Binding-site contacts:
Ligand atom C6 contacts residue SER27 of chain 24.A at 3.9 Å.
Ligand atom C3 contacts residue LEU81 of chain 3.A at 4.1 Å (hydrophobic).
Ligand atom C9 contacts residue SER27 of chain 24.A at 3.6 Å.
Ligand atom C6 contacts residue DIE1 of chain 3.I at 0.6 Å.
Ligand atom C10 contacts residue ARG59 of chain 24.A at 3.2 Å.
Ligand atom C9 contacts residue DIE1 of chain 3.I at 1.4 Å.
Ligand atom C9 contacts residue GLU63 of chain 3.A at 4.4 Å.
Ligand atom C10 contacts residue ALA55 of chain 24.A at 3.9 Å (hydrophobic).
Ligand atom C9 contacts residue ARG59 of chain 3.A at 3.9 Å.
Ligand atom C10 contacts residue ARG59 of chain 3.A at 3.6 Å.
Ligand atom C5 contacts residue TYR28 of chain 24.A at 4.0 Å (hydrophobic).
Ligand atom C2 contacts residue DIE1 of chain 3.I at 0.8 Å.
Ligand atom C7 contacts residue TYR28 of chain 3.A at 4.3 Å (hydrophobic).
Ligand atom C3 contacts residue LEU81 of chain 24.A at 3.9 Å (hydrophobic).
Ligand atom O1 contacts residue ARG59 of chain 3.A at 3.1 Å.
Ligand atom C4 contacts residue LEU81 of chain 24.A at 4.1 Å (hydrophobic).
Ligand atom C1 contacts residue LEU24 of chain 3.A at 4.4 Å (hydrophobic).
Ligand atom C10 contacts residue DIE1 of chain 3.I at 2.4 Å.
Ligand atom C7 contacts residue DIE1 of chain 3.I at 1.0 Å.
Ligand atom C7 contacts residue LEU24 of chain 3.A at 4.4 Å (hydrophobic).
Ligand atom C8 contacts residue SER27 of chain 3.A at 3.4 Å.
Ligand atom C4 contacts residue TYR28 of chain 24.A at 4.0 Å (hydrophobic).
Ligand atom C2 contacts residue LEU24 of chain 3.A at 4.5 Å (hydrophobic).
Ligand atom O1 contacts residue SER27 of chain 3.A at 4.2 Å.
Ligand atom C10 contacts residue SER27 of chain 24.A at 3.2 Å.
Ligand atom O1 contacts residue DIE1 of chain 3.I at 1.7 Å.
Ligand atom C1 contacts residue ARG59 of chain 3.A at 4.1 Å.
Ligand atom C5 contacts residue DIE1 of chain 3.I at 1.0 Å.
Ligand atom C3 contacts residue DIE1 of chain 3.I at 1.0 Å.
Ligand atom C4 contacts residue DIE1 of chain 3.I at 1.1 Å.
Ligand atom C7 contacts residue SER27 of chain 3.A at 3.9 Å.
Ligand atom C5 contacts residue SER27 of chain 24.A at 3.9 Å.
Ligand atom O1 contacts residue ARG59 of chain 24.A at 4.0 Å.
Ligand atom C1 contacts residue DIE1 of chain 3.I at 1.4 Å.
Ligand atom C8 contacts residue DIE1 of chain 3.I at 0.6 Å.
Ligand atom C6 contacts residue ARG59 of chain 3.A at 4.4 Å.
Ligand atom C4 contacts residue LEU24 of chain 24.A at 4.2 Å (hydrophobic).

Sequence of chain 3.A:
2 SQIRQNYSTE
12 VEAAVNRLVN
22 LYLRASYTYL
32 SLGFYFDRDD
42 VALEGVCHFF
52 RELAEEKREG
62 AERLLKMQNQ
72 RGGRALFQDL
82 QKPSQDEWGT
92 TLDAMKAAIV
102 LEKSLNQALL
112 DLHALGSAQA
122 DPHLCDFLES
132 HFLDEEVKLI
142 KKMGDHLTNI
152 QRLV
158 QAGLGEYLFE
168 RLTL

A protein and the small-molecule ligand that binds it are described below.
Small molecule (SMILES): CCc1cccc(CC)c1O

Sequence of chain 24.A:
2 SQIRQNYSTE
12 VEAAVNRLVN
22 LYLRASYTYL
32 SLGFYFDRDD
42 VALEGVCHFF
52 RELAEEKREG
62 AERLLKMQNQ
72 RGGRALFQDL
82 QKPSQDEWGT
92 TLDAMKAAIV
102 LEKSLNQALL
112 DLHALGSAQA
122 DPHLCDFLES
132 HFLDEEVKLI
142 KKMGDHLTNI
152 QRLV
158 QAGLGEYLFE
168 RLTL